Binding-site contacts:
Ligand atom N2 contacts residue HIS12 of chain 1.T at 4.2 Å.
Ligand atom C7 contacts residue HIS12 of chain 1.T at 3.4 Å.
Ligand atom C1 contacts residue ASN14 of chain 1.T at 1.4 Å.
Ligand atom C4 contacts residue ASN14 of chain 1.T at 4.3 Å.
Ligand atom C3 contacts residue ASN14 of chain 1.T at 3.9 Å.
Ligand atom N2 contacts residue GLU27 of chain 1.T at 4.5 Å.
Ligand atom O5 contacts residue ASN14 of chain 1.T at 2.4 Å (h-bond).
Ligand atom O7 contacts residue HIS12 of chain 1.T at 2.3 Å (h-bond).
Ligand atom C2 contacts residue ASN14 of chain 1.T at 2.6 Å.
Ligand atom C7 contacts residue ASN14 of chain 1.T at 4.1 Å.
Ligand atom C6 contacts residue ASN14 of chain 1.T at 4.5 Å.
Ligand atom C8 contacts residue HIS12 of chain 1.T at 3.4 Å.
Ligand atom O7 contacts residue LEU13 of chain 1.T at 4.1 Å.
Ligand atom N2 contacts residue ASN14 of chain 1.T at 3.0 Å (h-bond).
Ligand atom C8 contacts residue LEU13 of chain 1.T at 4.4 Å (hydrophobic).
Ligand atom C7 contacts residue LEU13 of chain 1.T at 4.3 Å (hydrophobic).
Ligand atom C5 contacts residue ASN14 of chain 1.T at 3.6 Å.

Sequence of chain 1.T:
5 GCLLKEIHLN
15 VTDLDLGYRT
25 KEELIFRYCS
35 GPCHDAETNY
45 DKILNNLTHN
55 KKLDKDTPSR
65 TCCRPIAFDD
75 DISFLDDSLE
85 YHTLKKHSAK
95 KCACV

A protein and the small-molecule ligand that binds it are described below.
Small molecule (SMILES): CC(=O)N[C@@H]1[C@@H](O)[C@H](O)[C@@H](CO)O[C@H]1O